Binding-site contacts:
Ligand atom N1 contacts residue CYN1 of chain 3.C at 3.3 Å (h-bond).
Ligand atom O13 contacts residue GLN228 of chain 3.A at 2.8 Å (h-bond).
Ligand atom C8 contacts residue PHE159 of chain 3.A at 3.5 Å (hydrophobic).
Ligand atom N9 contacts residue CYN1 of chain 3.C at 3.7 Å.
Ligand atom O13 contacts residue THR57 of chain 4.A at 3.8 Å.
Ligand atom C4 contacts residue ARG176 of chain 3.A at 3.8 Å.
Ligand atom N1 contacts residue PHE159 of chain 3.A at 3.6 Å.
Ligand atom N3 contacts residue ASN254 of chain 3.A at 3.5 Å (h-bond).
Ligand atom N3 contacts residue PHE159 of chain 3.A at 3.7 Å.
Ligand atom N3 contacts residue CYN1 of chain 3.C at 3.2 Å (h-bond).
Ligand atom O13 contacts residue ILE54 of chain 4.A at 3.6 Å.
Ligand atom C2 contacts residue ARG176 of chain 3.A at 3.6 Å.
Ligand atom O24 contacts residue ALA56 of chain 4.A at 3.5 Å.
Ligand atom C2 contacts residue CYN1 of chain 3.C at 3.3 Å.
Ligand atom C8 contacts residue CYN1 of chain 3.C at 3.7 Å.
Ligand atom O24 contacts residue ASP58 of chain 4.A at 2.8 Å (salt-bridge).
Ligand atom N1 contacts residue GLN228 of chain 3.A at 2.9 Å (h-bond).
Ligand atom C6 contacts residue GLN228 of chain 3.A at 3.6 Å.
Ligand atom N7 contacts residue CYN1 of chain 3.C at 3.5 Å.
Ligand atom C5 contacts residue CYN1 of chain 3.C at 3.2 Å.
Ligand atom N7 contacts residue PHE159 of chain 3.A at 3.6 Å.
Ligand atom C2 contacts residue GLN228 of chain 3.A at 3.8 Å.
Ligand atom N3 contacts residue ARG176 of chain 3.A at 2.9 Å (salt-bridge).
Ligand atom N7 contacts residue THR57 of chain 4.A at 2.7 Å (h-bond).
Ligand atom O11 contacts residue ARG176 of chain 3.A at 3.0 Å (salt-bridge).
Ligand atom O24 contacts residue THR57 of chain 4.A at 3.1 Å (h-bond).
Ligand atom O24 contacts residue LEU170 of chain 3.A at 3.5 Å.
Ligand atom C6 contacts residue PHE159 of chain 3.A at 3.5 Å (hydrophobic).
Ligand atom C8 contacts residue THR57 of chain 4.A at 3.2 Å.
Ligand atom C4 contacts residue PHE159 of chain 3.A at 3.3 Å (hydrophobic).
Ligand atom N9 contacts residue PHE159 of chain 3.A at 3.4 Å.
Ligand atom C2 contacts residue PHE159 of chain 3.A at 3.7 Å (hydrophobic).
Ligand atom C4 contacts residue CYN1 of chain 3.C at 3.2 Å.
Ligand atom O11 contacts residue VAL227 of chain 3.A at 2.8 Å (h-bond).
Ligand atom O11 contacts residue SER226 of chain 3.A at 3.4 Å.
Ligand atom N7 contacts residue ALA56 of chain 4.A at 3.6 Å.
Ligand atom O11 contacts residue GLN228 of chain 3.A at 3.6 Å.
Ligand atom C5 contacts residue PHE159 of chain 3.A at 3.3 Å (hydrophobic).
Ligand atom O13 contacts residue TYR8 of chain 4.A at 3.7 Å.
Ligand atom C6 contacts residue CYN1 of chain 3.C at 3.3 Å.

This protein binds this small molecule.
Small molecule (SMILES): O=c1[nH]c(=O)c2[nH]c(=O)[nH]c2[nH]1

Sequence of chain 4.A:
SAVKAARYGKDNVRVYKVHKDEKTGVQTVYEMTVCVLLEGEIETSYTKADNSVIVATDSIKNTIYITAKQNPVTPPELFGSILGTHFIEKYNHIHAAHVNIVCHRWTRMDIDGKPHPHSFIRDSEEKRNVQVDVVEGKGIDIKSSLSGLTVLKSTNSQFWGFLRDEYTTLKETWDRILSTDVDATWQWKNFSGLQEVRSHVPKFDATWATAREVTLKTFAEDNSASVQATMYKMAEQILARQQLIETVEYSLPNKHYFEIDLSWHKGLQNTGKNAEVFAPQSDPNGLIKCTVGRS

Sequence of chain 3.A:
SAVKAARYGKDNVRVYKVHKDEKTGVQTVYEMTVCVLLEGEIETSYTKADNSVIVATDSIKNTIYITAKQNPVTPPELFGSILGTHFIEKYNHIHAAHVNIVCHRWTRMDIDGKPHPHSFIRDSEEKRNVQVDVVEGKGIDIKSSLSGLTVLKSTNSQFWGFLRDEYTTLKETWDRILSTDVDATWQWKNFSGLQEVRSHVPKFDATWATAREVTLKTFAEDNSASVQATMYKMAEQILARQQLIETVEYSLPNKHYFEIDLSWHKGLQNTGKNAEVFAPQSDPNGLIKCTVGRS